Binding-site contacts:
Ligand atom O6 contacts residue ARG29 of chain 1.F at 4.3 Å.
Ligand atom O7 contacts residue ASN332 of chain 1.B at 3.6 Å.
Ligand atom C5 contacts residue NAG2 of chain 1.V at 4.3 Å.
Ligand atom O6 contacts residue NAG2 of chain 1.V at 4.2 Å.
Ligand atom C1 contacts residue ASN332 of chain 1.B at 1.4 Å.
Ligand atom N2 contacts residue SER333 of chain 1.B at 4.0 Å.
Ligand atom C7 contacts residue SER357 of chain 1.B at 4.2 Å.
Ligand atom C4 contacts residue ASN332 of chain 1.B at 4.2 Å.
Ligand atom C7 contacts residue NAG1 of chain 1.V at 4.2 Å.
Ligand atom O5 contacts residue NAG1 of chain 1.V at 4.3 Å.
Ligand atom C2 contacts residue ASN332 of chain 1.B at 2.4 Å.
Ligand atom O5 contacts residue ASN332 of chain 1.B at 2.4 Å (h-bond).
Ligand atom O2 contacts residue NAG2 of chain 1.V at 4.2 Å.
Ligand atom C6 contacts residue NAG1 of chain 1.V at 3.6 Å.
Ligand atom O7 contacts residue NAG1 of chain 1.V at 3.3 Å.
Ligand atom C8 contacts residue ASN332 of chain 1.B at 4.5 Å.
Ligand atom C1 contacts residue SER357 of chain 1.B at 4.4 Å.
Ligand atom C6 contacts residue NAG2 of chain 1.V at 3.7 Å.
Ligand atom O6 contacts residue ARG29 of chain 1.F at 4.3 Å.
Ligand atom C6 contacts residue ARG29 of chain 1.F at 4.1 Å.
Ligand atom C7 contacts residue ASN332 of chain 1.B at 3.4 Å.
Ligand atom C8 contacts residue SER333 of chain 1.B at 4.1 Å.
Ligand atom O6 contacts residue NAG1 of chain 1.V at 3.0 Å (h-bond).
Ligand atom C5 contacts residue NAG1 of chain 1.V at 3.9 Å.
Ligand atom O4 contacts residue NAG2 of chain 1.V at 4.5 Å.
Ligand atom C3 contacts residue ASN332 of chain 1.B at 3.8 Å.
Ligand atom O7 contacts residue ASN355 of chain 1.B at 4.0 Å.
Ligand atom O7 contacts residue SER357 of chain 1.B at 3.3 Å (h-bond).
Ligand atom N2 contacts residue ASN332 of chain 1.B at 2.8 Å (h-bond).
Ligand atom O3 contacts residue NAG1 of chain 1.V at 4.3 Å.
Ligand atom C8 contacts residue THR341 of chain 1.B at 3.8 Å.
Ligand atom C2 contacts residue SER357 of chain 1.B at 4.4 Å.
Ligand atom C7 contacts residue SER333 of chain 1.B at 4.4 Å.
Ligand atom C5 contacts residue ASN332 of chain 1.B at 3.7 Å.

This protein binds this small molecule.
Small molecule (SMILES): CC(=O)N[C@H]1[C@H](O[C@H]2[C@H](O)[C@@H](NC(C)=O)CO[C@@H]2CO)O[C@H](CO)[C@@H](O[C@@H]2O[C@H](CO)[C@@H](O)[C@H](O[C@H]3O[C@H](CO)[C@@H](O)[C@H](O)[C@@H]3O)[C@@H]2O)[C@@H]1O

Sequence of chain 1.F:
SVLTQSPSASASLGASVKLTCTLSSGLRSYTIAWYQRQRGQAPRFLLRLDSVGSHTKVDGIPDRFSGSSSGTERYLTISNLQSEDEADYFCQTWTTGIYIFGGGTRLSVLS

Sequence of chain 1.B:
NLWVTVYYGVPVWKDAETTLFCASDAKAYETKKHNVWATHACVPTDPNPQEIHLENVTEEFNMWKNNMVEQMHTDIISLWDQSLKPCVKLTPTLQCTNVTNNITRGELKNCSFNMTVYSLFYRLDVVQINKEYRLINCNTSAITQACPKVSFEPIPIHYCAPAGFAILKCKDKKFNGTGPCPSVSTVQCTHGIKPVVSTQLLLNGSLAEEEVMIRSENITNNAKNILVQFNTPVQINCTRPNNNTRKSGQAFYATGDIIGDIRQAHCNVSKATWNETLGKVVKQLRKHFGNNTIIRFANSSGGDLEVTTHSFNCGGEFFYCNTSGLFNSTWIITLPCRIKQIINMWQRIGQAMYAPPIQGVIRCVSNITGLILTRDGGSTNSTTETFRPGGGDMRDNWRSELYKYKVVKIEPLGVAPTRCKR